Sequence of chain 1.A:
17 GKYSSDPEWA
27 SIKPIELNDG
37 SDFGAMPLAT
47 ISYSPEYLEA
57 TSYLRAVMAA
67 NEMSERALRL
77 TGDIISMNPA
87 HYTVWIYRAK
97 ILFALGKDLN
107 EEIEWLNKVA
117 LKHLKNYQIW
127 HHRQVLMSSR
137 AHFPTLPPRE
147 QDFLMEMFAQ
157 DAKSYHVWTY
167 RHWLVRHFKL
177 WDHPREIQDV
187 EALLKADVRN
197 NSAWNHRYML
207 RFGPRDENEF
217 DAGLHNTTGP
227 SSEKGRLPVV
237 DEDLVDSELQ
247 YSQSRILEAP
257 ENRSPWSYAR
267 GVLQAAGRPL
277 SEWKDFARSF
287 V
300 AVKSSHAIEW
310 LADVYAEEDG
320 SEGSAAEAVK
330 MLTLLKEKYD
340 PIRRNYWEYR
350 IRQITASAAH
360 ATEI

Binding-site contacts:
Ligand atom CB contacts residue HIS433 of chain 1.B at 3.8 Å.
Ligand atom C contacts residue ARG252 of chain 1.B at 3.9 Å.
Ligand atom SD contacts residue ALA201 of chain 1.B at 4.1 Å.
Ligand atom CG1 contacts residue TYR432 of chain 1.B at 3.6 Å (hydrophobic).
Ligand atom SG contacts residue CYS367 of chain 1.B at 4.0 Å.
Ligand atom OXT contacts residue TYR123 of chain 1.A at 1.5 Å (h-bond).
Ligand atom CB contacts residue FII1 of chain 1.Q at 4.1 Å.
Ligand atom SD contacts residue TRP153 of chain 1.B at 3.4 Å (h-bond).
Ligand atom C contacts residue TYR123 of chain 1.A at 0.7 Å (hydrophobic).
Ligand atom O contacts residue GLN124 of chain 1.A at 3.8 Å.
Ligand atom N contacts residue TYR123 of chain 1.A at 2.3 Å (h-bond).
Ligand atom CB contacts residue HIS199 of chain 1.B at 4.2 Å.
Ligand atom CA contacts residue ARG252 of chain 1.B at 3.5 Å.
Ligand atom CB contacts residue TYR123 of chain 1.A at 2.6 Å (hydrophobic).
Ligand atom CE contacts residue ALA149 of chain 1.B at 3.7 Å (hydrophobic).
Ligand atom CG1 contacts residue TYR123 of chain 1.A at 2.7 Å (hydrophobic).
Ligand atom CA contacts residue TYR123 of chain 1.A at 1.4 Å (hydrophobic).
Ligand atom O contacts residue TYR123 of chain 1.A at 1.5 Å (h-bond).
Ligand atom CB contacts residue TYR432 of chain 1.B at 3.6 Å (hydrophobic).
Ligand atom CE contacts residue HIS199 of chain 1.B at 3.8 Å.
Ligand atom CG2 contacts residue TRP153 of chain 1.B at 3.6 Å (hydrophobic).
Ligand atom SG contacts residue ZN1 of chain 1.J at 2.3 Å.
Ligand atom O contacts residue TYR123 of chain 1.A at 3.8 Å.
Ligand atom CB contacts residue ARG252 of chain 1.B at 3.8 Å.
Ligand atom CB contacts residue ZN1 of chain 1.J at 3.6 Å.
Ligand atom O contacts residue FII1 of chain 1.Q at 3.9 Å.
Ligand atom CG contacts residue SER150 of chain 1.B at 4.2 Å.
Ligand atom C contacts residue GLN124 of chain 1.A at 4.0 Å.
Ligand atom SD contacts residue ALA149 of chain 1.B at 3.9 Å.
Ligand atom CE contacts residue TYR88 of chain 1.A at 3.7 Å (hydrophobic).
Ligand atom C contacts residue TYR123 of chain 1.A at 3.4 Å (hydrophobic).
Ligand atom SG contacts residue ASP365 of chain 1.B at 3.2 Å (salt-bridge).
Ligand atom N contacts residue ARG252 of chain 1.B at 4.2 Å.
Ligand atom CG1 contacts residue FII1 of chain 1.Q at 3.8 Å.
Ligand atom CG contacts residue TRP153 of chain 1.B at 4.1 Å (hydrophobic).
Ligand atom CB contacts residue TYR123 of chain 1.A at 4.1 Å (hydrophobic).
Ligand atom SG contacts residue HIS433 of chain 1.B at 3.4 Å (h-bond).
Ligand atom O contacts residue ARG252 of chain 1.B at 3.0 Å (salt-bridge).
Ligand atom OXT contacts residue GLN124 of chain 1.A at 3.5 Å (h-bond).
Ligand atom CG contacts residue TYR123 of chain 1.A at 3.4 Å (hydrophobic).

A small-molecule ligand and the protein it binds are described below.
Small molecule (SMILES): CSCC[C@H](NC(=O)[C@@H](NC(=O)[C@@H](NC(=O)[C@H](CS)NC(=O)[C@@H](N)CCCCN)C(C)C)C(C)C)C(=O)O

Sequence of chain 1.B:
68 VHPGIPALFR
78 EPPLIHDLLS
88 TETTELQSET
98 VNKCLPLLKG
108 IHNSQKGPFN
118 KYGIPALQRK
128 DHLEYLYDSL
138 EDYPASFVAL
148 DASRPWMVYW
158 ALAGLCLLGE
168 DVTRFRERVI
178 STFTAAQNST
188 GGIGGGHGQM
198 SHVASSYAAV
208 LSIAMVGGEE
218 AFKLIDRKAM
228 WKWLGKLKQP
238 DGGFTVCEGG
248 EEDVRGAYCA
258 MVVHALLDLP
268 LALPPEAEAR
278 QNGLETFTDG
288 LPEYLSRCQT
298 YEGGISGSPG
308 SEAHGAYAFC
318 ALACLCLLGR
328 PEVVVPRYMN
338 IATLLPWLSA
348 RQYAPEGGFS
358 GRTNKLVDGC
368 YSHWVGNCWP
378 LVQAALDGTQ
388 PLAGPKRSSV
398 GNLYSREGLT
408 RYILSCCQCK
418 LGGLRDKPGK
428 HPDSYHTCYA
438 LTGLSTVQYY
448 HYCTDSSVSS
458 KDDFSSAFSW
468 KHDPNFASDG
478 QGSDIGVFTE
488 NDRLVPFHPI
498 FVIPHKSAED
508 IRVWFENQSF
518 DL